Sequence of chain 1.A:
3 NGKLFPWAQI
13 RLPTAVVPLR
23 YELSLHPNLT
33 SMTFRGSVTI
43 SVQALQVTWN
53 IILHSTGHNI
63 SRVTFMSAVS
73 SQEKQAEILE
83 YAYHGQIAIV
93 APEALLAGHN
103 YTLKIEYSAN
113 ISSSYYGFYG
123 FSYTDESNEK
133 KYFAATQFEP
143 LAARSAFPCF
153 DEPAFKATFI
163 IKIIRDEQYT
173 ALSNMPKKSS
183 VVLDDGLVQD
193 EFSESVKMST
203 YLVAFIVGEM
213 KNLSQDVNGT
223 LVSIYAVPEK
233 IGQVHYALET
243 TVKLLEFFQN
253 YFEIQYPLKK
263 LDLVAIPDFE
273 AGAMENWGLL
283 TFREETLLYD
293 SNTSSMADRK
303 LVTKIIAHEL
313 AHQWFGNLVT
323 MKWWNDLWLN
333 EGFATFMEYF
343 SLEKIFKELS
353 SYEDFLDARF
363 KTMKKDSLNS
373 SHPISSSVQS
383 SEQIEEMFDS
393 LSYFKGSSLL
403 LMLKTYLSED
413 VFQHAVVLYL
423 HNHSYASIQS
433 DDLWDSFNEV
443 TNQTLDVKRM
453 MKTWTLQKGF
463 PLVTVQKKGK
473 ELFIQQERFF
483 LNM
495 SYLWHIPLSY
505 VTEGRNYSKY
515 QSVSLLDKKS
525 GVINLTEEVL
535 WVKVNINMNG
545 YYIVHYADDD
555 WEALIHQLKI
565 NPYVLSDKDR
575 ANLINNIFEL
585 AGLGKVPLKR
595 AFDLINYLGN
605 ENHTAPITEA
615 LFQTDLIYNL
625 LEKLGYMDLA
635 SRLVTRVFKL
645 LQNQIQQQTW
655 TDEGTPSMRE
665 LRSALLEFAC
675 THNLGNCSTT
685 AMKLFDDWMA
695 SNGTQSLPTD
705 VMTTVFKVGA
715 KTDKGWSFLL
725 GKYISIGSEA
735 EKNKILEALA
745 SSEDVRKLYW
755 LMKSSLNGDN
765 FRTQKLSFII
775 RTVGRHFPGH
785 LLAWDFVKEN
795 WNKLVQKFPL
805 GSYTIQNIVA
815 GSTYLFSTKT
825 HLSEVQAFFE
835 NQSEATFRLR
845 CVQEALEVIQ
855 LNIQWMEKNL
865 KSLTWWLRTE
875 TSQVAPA

The small molecule below binds the protein below.
Small molecule (SMILES): CC(=O)N[C@@H]1[C@@H](O)[C@H](O)[C@@H](CO)O[C@H]1O

Binding-site contacts:
Ligand atom O7 contacts residue ASN112 of chain 1.A at 4.4 Å.
Ligand atom O7 contacts residue ASN61 of chain 1.A at 4.2 Å.
Ligand atom O7 contacts residue ALA111 of chain 1.A at 4.2 Å.
Ligand atom C5 contacts residue ASN112 of chain 1.A at 3.7 Å.
Ligand atom N2 contacts residue ASN112 of chain 1.A at 3.0 Å (h-bond).
Ligand atom C7 contacts residue ASN112 of chain 1.A at 3.6 Å.
Ligand atom C7 contacts residue GLY59 of chain 1.A at 4.3 Å.
Ligand atom O7 contacts residue SER110 of chain 1.A at 4.2 Å.
Ligand atom C4 contacts residue ASN112 of chain 1.A at 4.3 Å.
Ligand atom C1 contacts residue ASN112 of chain 1.A at 1.4 Å.
Ligand atom O7 contacts residue GLY59 of chain 1.A at 3.6 Å (h-bond).
Ligand atom C8 contacts residue ASN112 of chain 1.A at 3.8 Å.
Ligand atom C3 contacts residue ASN112 of chain 1.A at 3.8 Å.
Ligand atom C8 contacts residue GLY59 of chain 1.A at 4.3 Å.
Ligand atom C2 contacts residue ASN112 of chain 1.A at 2.5 Å.
Ligand atom O5 contacts residue ASN112 of chain 1.A at 2.4 Å (h-bond).